A small-molecule ligand and the protein it binds are described below.
Small molecule (SMILES): CC(=O)N[C@@H]1[C@@H](O)[C@H](O[C@@H]2O[C@H](CO)[C@H](O)[C@H](O[C@]3(C(=O)O)C[C@H](O)[C@@H](NC(C)=O)[C@H]([C@H](O)[C@H](O)CO)O3)[C@H]2O)[C@@H](CO)O[C@H]1O

Sequence of chain 1.E:
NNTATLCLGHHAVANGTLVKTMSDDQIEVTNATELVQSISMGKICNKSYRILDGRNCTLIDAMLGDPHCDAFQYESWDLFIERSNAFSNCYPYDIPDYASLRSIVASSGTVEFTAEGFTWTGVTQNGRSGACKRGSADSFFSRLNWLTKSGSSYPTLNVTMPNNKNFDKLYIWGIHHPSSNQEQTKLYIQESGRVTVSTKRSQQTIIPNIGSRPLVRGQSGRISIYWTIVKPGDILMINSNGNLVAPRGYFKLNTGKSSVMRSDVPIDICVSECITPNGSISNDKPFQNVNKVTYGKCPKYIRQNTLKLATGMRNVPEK

Binding-site contacts:
Ligand atom O3 contacts residue GLN225 of chain 1.E at 3.3 Å (h-bond).
Ligand atom O6 contacts residue GLU189 of chain 1.E at 3.5 Å (salt-bridge).
Ligand atom C1 contacts residue SER135 of chain 1.E at 3.7 Å.
Ligand atom O1A contacts residue GLY136 of chain 1.E at 2.7 Å (h-bond).
Ligand atom C4 contacts residue ARG134 of chain 1.E at 3.4 Å.
Ligand atom C10 contacts residue ARG134 of chain 1.E at 3.7 Å.
Ligand atom O1A contacts residue GLN225 of chain 1.E at 3.3 Å (h-bond).
Ligand atom N5 contacts residue ARG134 of chain 1.E at 2.8 Å (salt-bridge).
Ligand atom C11 contacts residue ARG134 of chain 1.E at 3.6 Å.
Ligand atom O8 contacts residue TRP152 of chain 1.E at 3.9 Å.
Ligand atom C2 contacts residue GLN225 of chain 1.E at 3.9 Å.
Ligand atom O10 contacts residue LEU193 of chain 1.E at 3.3 Å.
Ligand atom C9 contacts residue LEU193 of chain 1.E at 3.6 Å (hydrophobic).
Ligand atom O9 contacts residue GLU189 of chain 1.E at 3.0 Å (salt-bridge).
Ligand atom C8 contacts residue TRP152 of chain 1.E at 4.0 Å (hydrophobic).
Ligand atom O1A contacts residue SER135 of chain 1.E at 3.7 Å.
Ligand atom O1B contacts residue GLY136 of chain 1.E at 3.5 Å (h-bond).
Ligand atom C9 contacts residue HIS182 of chain 1.E at 3.3 Å.
Ligand atom O4 contacts residue ARG134 of chain 1.E at 3.7 Å.
Ligand atom C8 contacts residue TYR97 of chain 1.E at 4.0 Å (hydrophobic).
Ligand atom C7 contacts residue TRP152 of chain 1.E at 3.6 Å (hydrophobic).
Ligand atom O7 contacts residue LEU193 of chain 1.E at 3.4 Å.
Ligand atom C4 contacts residue GLN225 of chain 1.E at 4.0 Å.
Ligand atom C5 contacts residue ARG134 of chain 1.E at 3.6 Å.
Ligand atom C9 contacts residue GLU189 of chain 1.E at 3.4 Å.
Ligand atom C1 contacts residue GLY136 of chain 1.E at 3.5 Å.
Ligand atom O4 contacts residue GLN225 of chain 1.E at 2.9 Å (h-bond).
Ligand atom C9 contacts residue TRP152 of chain 1.E at 3.9 Å (hydrophobic).
Ligand atom O8 contacts residue GLN225 of chain 1.E at 3.2 Å (h-bond).
Ligand atom O6 contacts residue GLN225 of chain 1.E at 3.9 Å.
Ligand atom O1B contacts residue SER135 of chain 1.E at 2.7 Å (h-bond).
Ligand atom O9 contacts residue HIS182 of chain 1.E at 3.0 Å.
Ligand atom C11 contacts residue GLY133 of chain 1.E at 3.7 Å.
Ligand atom C6 contacts residue GLU189 of chain 1.E at 4.1 Å.
Ligand atom C8 contacts residue GLU189 of chain 1.E at 3.6 Å.
Ligand atom C1 contacts residue GLN225 of chain 1.E at 3.2 Å.
Ligand atom O8 contacts residue TYR97 of chain 1.E at 3.0 Å (h-bond).
Ligand atom O1B contacts residue GLN225 of chain 1.E at 3.2 Å.
Ligand atom O9 contacts residue TYR97 of chain 1.E at 3.1 Å (h-bond).
Ligand atom C9 contacts residue TYR97 of chain 1.E at 3.8 Å (hydrophobic).